Sequence of chain 1.B:
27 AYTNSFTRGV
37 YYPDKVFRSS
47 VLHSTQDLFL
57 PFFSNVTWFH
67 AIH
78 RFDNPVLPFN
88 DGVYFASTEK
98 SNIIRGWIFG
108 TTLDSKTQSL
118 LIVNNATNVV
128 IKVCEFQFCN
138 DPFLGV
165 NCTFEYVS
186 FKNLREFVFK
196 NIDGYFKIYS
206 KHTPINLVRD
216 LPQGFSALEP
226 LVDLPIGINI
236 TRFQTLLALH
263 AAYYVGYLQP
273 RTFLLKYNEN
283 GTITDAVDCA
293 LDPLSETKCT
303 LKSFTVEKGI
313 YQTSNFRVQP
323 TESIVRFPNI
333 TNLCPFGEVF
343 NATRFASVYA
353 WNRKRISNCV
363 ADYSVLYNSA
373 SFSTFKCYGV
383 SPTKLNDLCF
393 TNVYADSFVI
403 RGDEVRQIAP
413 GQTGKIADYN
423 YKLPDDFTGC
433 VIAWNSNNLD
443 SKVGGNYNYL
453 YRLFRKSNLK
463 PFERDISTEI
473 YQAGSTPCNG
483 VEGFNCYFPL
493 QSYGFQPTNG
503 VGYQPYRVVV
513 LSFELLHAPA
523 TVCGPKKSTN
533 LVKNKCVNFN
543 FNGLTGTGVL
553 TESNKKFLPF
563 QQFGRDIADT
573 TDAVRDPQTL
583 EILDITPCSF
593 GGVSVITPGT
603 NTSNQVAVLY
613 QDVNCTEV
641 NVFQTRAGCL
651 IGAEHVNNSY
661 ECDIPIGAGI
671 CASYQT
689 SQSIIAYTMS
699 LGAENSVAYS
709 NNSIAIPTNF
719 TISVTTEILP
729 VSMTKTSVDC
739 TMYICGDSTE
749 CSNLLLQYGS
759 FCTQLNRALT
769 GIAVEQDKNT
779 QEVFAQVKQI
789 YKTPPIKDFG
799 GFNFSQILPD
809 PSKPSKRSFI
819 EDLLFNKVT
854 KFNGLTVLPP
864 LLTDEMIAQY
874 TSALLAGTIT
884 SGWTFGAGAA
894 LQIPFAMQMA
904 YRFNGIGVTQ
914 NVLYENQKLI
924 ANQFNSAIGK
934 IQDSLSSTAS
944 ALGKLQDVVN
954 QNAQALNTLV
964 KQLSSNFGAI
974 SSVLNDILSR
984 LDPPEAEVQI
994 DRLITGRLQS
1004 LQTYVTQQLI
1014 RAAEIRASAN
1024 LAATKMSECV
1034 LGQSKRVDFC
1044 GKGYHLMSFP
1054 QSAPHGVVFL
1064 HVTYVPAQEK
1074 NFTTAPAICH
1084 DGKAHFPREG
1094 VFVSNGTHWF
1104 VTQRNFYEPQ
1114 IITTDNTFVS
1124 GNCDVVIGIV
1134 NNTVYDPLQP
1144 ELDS

Binding-site contacts:
Ligand atom C3 contacts residue ASN1134 of chain 1.B at 3.8 Å.
Ligand atom C2 contacts residue ASN1134 of chain 1.B at 2.4 Å.
Ligand atom C7 contacts residue ASN1134 of chain 1.B at 3.0 Å.
Ligand atom C1 contacts residue ASN1134 of chain 1.B at 1.4 Å.
Ligand atom N2 contacts residue ASN1134 of chain 1.B at 2.9 Å (h-bond).
Ligand atom O7 contacts residue ASN1134 of chain 1.B at 2.8 Å (h-bond).
Ligand atom C5 contacts residue ASN1134 of chain 1.B at 3.6 Å.
Ligand atom C8 contacts residue ILE1132 of chain 1.B at 4.1 Å (hydrophobic).
Ligand atom C8 contacts residue ASN1134 of chain 1.B at 4.3 Å.
Ligand atom O5 contacts residue ASN1134 of chain 1.B at 2.3 Å (h-bond).
Ligand atom C4 contacts residue ASN1134 of chain 1.B at 4.2 Å.

This small molecule binds to this protein.
Small molecule (SMILES): CC(=O)N[C@H]1[C@H](O[C@H]2[C@H](O)[C@@H](NC(C)=O)CO[C@@H]2CO)O[C@H](CO)[C@@H](O)[C@@H]1O